Sequence of chain 1.A:
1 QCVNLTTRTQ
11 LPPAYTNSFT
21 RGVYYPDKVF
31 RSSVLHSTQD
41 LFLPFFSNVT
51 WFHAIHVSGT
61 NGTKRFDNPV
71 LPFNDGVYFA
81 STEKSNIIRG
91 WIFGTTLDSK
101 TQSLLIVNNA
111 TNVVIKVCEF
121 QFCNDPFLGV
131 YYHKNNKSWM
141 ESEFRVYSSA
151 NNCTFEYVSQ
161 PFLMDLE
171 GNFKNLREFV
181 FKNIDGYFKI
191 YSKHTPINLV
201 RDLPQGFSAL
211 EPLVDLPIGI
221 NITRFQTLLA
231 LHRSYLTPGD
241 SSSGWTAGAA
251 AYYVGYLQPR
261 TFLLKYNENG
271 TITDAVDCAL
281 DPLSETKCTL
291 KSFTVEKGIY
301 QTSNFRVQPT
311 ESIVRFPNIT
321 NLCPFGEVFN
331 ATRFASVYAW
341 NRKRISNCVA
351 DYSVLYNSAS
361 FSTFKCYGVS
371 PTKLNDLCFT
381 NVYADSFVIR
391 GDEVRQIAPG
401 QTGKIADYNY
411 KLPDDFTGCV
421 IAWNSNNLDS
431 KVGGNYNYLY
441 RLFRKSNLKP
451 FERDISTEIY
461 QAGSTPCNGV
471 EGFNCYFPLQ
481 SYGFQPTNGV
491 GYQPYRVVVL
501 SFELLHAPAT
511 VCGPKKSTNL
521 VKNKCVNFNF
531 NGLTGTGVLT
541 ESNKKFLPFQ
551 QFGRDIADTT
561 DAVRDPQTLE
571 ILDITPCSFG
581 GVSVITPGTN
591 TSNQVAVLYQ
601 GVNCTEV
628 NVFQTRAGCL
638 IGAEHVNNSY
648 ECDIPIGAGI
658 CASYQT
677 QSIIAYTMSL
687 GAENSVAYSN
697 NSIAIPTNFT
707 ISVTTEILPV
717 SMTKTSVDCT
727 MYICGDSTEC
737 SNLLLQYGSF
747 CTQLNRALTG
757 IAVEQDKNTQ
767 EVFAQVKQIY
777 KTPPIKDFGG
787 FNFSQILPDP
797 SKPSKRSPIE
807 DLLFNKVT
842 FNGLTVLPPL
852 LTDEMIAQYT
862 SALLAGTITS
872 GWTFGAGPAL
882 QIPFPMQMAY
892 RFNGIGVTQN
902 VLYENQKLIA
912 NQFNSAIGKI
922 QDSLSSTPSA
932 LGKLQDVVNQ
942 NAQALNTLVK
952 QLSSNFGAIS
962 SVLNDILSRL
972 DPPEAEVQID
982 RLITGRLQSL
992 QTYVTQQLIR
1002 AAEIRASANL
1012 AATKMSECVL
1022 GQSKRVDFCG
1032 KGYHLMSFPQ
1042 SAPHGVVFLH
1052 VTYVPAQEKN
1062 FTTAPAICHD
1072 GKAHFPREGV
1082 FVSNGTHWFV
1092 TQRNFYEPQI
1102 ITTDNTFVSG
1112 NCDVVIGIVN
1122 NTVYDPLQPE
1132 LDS

A protein and the small-molecule ligand that binds it are described below.
Small molecule (SMILES): CC(=O)N[C@H]1[C@H](O[C@H]2[C@H](O)[C@@H](NC(C)=O)CO[C@@H]2CO)O[C@H](CO)[C@@H](O)[C@@H]1O

Binding-site contacts:
Ligand atom N2 contacts residue ASN1121 of chain 1.A at 2.9 Å (h-bond).
Ligand atom C5 contacts residue ASN1121 of chain 1.A at 3.6 Å.
Ligand atom C1 contacts residue ASN1121 of chain 1.A at 1.4 Å.
Ligand atom C3 contacts residue ASN1121 of chain 1.A at 3.8 Å.
Ligand atom O5 contacts residue ASN1121 of chain 1.A at 2.3 Å (h-bond).
Ligand atom O7 contacts residue ASN1121 of chain 1.A at 3.7 Å.
Ligand atom C2 contacts residue ASN1121 of chain 1.A at 2.5 Å.
Ligand atom C4 contacts residue ASN1121 of chain 1.A at 4.2 Å.
Ligand atom C7 contacts residue ASN1121 of chain 1.A at 3.5 Å.